Sequence of chain 1.A:
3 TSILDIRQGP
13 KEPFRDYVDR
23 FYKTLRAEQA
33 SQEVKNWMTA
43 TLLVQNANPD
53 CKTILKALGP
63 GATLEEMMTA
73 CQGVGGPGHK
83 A

Binding-site contacts:
Ligand atom CG contacts residue LEU66 of chain 1.A at 3.4 Å (hydrophobic).
Ligand atom N contacts residue ASN38 of chain 1.A at 3.4 Å (h-bond).
Ligand atom CB contacts residue LYS37 of chain 1.A at 3.7 Å.
Ligand atom CG1 contacts residue THR41 of chain 1.A at 3.7 Å.
Ligand atom CB contacts residue ASN38 of chain 1.A at 3.2 Å.
Ligand atom CB contacts residue TYR24 of chain 1.A at 3.5 Å (hydrophobic).
Ligand atom CA contacts residue ASN38 of chain 1.A at 3.4 Å.
Ligand atom OE2 contacts residue ASN38 of chain 1.A at 3.0 Å (h-bond).
Ligand atom O contacts residue THR41 of chain 1.A at 3.4 Å.
Ligand atom CD1 contacts residue THR41 of chain 1.A at 3.8 Å.
Ligand atom CG2 contacts residue LEU66 of chain 1.A at 3.7 Å (hydrophobic).
Ligand atom CD2 contacts residue LEU66 of chain 1.A at 3.7 Å (hydrophobic).
Ligand atom C contacts residue ASN38 of chain 1.A at 3.8 Å.
Ligand atom CD1 contacts residue LEU66 of chain 1.A at 3.7 Å (hydrophobic).
Ligand atom CA contacts residue THR41 of chain 1.A at 3.5 Å.
Ligand atom OH contacts residue ASP21 of chain 1.A at 3.3 Å (salt-bridge).
Ligand atom OH contacts residue MET70 of chain 1.A at 3.7 Å.
Ligand atom O contacts residue ALA42 of chain 1.A at 3.2 Å.
Ligand atom CD contacts residue GLN34 of chain 1.A at 3.6 Å.
Ligand atom N contacts residue ASN38 of chain 1.A at 2.8 Å (h-bond).
Ligand atom OE2 contacts residue GLN34 of chain 1.A at 3.5 Å (h-bond).
Ligand atom OH contacts residue VAL20 of chain 1.A at 3.4 Å.
Ligand atom CD1 contacts residue LEU27 of chain 1.A at 3.7 Å (hydrophobic).
Ligand atom CB contacts residue THR41 of chain 1.A at 3.6 Å.
Ligand atom O contacts residue THR41 of chain 1.A at 3.5 Å.
Ligand atom CD1 contacts residue THR41 of chain 1.A at 3.8 Å.
Ligand atom CD2 contacts residue VAL20 of chain 1.A at 3.7 Å (hydrophobic).
Ligand atom CE2 contacts residue ASP21 of chain 1.A at 3.7 Å.
Ligand atom CB contacts residue ASN38 of chain 1.A at 3.4 Å.
Ligand atom CD2 contacts residue LEU66 of chain 1.A at 3.6 Å (hydrophobic).
Ligand atom CD1 contacts residue LEU45 of chain 1.A at 3.7 Å (hydrophobic).
Ligand atom C contacts residue THR41 of chain 1.A at 3.5 Å.
Ligand atom CB contacts residue TYR24 of chain 1.A at 3.5 Å (hydrophobic).
Ligand atom CD2 contacts residue TYR24 of chain 1.A at 3.5 Å (hydrophobic).
Ligand atom N contacts residue THR41 of chain 1.A at 3.5 Å (h-bond).
Ligand atom CD1 contacts residue LEU66 of chain 1.A at 3.7 Å (hydrophobic).
Ligand atom CD1 contacts residue TYR24 of chain 1.A at 3.4 Å (hydrophobic).
Ligand atom CB contacts residue LEU66 of chain 1.A at 3.7 Å (hydrophobic).
Ligand atom CG contacts residue GLN34 of chain 1.A at 3.7 Å.
Ligand atom CG2 contacts residue ALA64 of chain 1.A at 3.4 Å (hydrophobic).

The protein below binds the small molecule below.
Small molecule (SMILES): CC[C@H](C)[C@H](N)C(=O)N[C@H](C(=O)N[C@@H](Cc1ccccc1)C(=O)N[C@@H](CCC(=O)O)C(=O)N[C@@H](CC(=O)O)C(=O)N[C@@H](CC(C)C)C(=O)N[C@@H](CC(C)C)C(=O)N[C@@H](CC(=O)O)C(=O)N[C@@H](Cc1ccc(O)cc1)C(=O)N[C@@H](Cc1ccc(O)cc1)C(=O)NCC=O)[C@@H](C)O